Sequence of chain 1.F:
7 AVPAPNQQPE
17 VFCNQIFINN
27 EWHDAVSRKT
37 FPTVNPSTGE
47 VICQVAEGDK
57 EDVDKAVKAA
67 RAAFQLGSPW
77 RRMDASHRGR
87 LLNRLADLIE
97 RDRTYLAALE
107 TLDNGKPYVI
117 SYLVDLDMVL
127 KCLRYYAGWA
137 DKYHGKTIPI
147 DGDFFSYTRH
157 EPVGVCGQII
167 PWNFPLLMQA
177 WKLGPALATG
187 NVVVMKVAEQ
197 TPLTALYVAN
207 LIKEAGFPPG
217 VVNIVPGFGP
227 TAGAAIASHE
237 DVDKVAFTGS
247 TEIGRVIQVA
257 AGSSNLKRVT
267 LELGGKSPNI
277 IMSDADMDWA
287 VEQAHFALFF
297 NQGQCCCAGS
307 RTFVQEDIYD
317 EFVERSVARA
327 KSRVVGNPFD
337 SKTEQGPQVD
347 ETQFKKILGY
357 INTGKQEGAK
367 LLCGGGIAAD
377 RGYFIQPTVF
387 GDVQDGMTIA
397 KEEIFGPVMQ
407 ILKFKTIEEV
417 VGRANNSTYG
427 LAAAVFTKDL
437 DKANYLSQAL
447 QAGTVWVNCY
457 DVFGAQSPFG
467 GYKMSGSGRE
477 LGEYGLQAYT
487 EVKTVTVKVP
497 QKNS

A small-molecule ligand and the protein it binds are described below.
Small molecule (SMILES): C/C=C/C=O

Binding-site contacts:
Ligand atom CC2 contacts residue PHE459 of chain 1.F at 3.6 Å (hydrophobic).
Ligand atom OC1 contacts residue PHE465 of chain 1.F at 4.2 Å.
Ligand atom OC1 contacts residue CYS302 of chain 1.F at 2.7 Å (h-bond).
Ligand atom CC4 contacts residue ASN169 of chain 1.F at 4.3 Å.
Ligand atom CC4 contacts residue CYS302 of chain 1.F at 2.2 Å (hydrophobic).
Ligand atom CC3 contacts residue PHE170 of chain 1.F at 3.3 Å (hydrophobic).
Ligand atom CC3 contacts residue CYS301 of chain 1.F at 4.3 Å (hydrophobic).
Ligand atom CC3 contacts residue CYS302 of chain 1.F at 3.3 Å (hydrophobic).
Ligand atom CC1 contacts residue PHE170 of chain 1.F at 3.4 Å (hydrophobic).
Ligand atom CC1 contacts residue CYS303 of chain 1.F at 4.3 Å (hydrophobic).
Ligand atom CC3 contacts residue ASN169 of chain 1.F at 4.3 Å.
Ligand atom CC1 contacts residue PHE459 of chain 1.F at 3.6 Å (hydrophobic).
Ligand atom CC2 contacts residue CYS303 of chain 1.F at 3.9 Å (hydrophobic).
Ligand atom OC1 contacts residue MET174 of chain 1.F at 3.9 Å.
Ligand atom CC2 contacts residue CYS302 of chain 1.F at 3.7 Å (hydrophobic).
Ligand atom OC1 contacts residue TRP177 of chain 1.F at 4.0 Å.
Ligand atom CC1 contacts residue CYS301 of chain 1.F at 4.0 Å (hydrophobic).
Ligand atom CC2 contacts residue PHE170 of chain 1.F at 3.9 Å (hydrophobic).
Ligand atom CC2 contacts residue CYS301 of chain 1.F at 4.5 Å (hydrophobic).
Ligand atom CC4 contacts residue PHE170 of chain 1.F at 4.5 Å (hydrophobic).